This small molecule binds to this protein.
Small molecule (SMILES): NCC(=O)N[C@@H]1O[C@H](COP(=O)([O-])[O-])[C@@H](O)[C@H]1O

Sequence of chain 1.A:
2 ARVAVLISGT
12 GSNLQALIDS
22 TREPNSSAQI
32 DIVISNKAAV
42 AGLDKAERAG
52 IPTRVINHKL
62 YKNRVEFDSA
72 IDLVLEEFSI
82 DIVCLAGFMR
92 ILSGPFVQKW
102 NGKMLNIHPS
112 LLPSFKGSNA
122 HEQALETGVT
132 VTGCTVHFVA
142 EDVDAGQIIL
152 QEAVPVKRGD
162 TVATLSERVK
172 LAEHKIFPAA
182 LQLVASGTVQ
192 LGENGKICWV

Binding-site contacts:
Ligand atom O16 contacts residue SER13 of chain 1.A at 2.6 Å (h-bond).
Ligand atom N24 contacts residue HIS109 of chain 1.A at 3.6 Å (h-bond).
Ligand atom C1 contacts residue ASN14 of chain 1.A at 3.8 Å.
Ligand atom O17 contacts residue GLY12 of chain 1.A at 2.9 Å (h-bond).
Ligand atom C2 contacts residue GLU174 of chain 1.A at 3.3 Å.
Ligand atom O18 contacts residue ASN14 of chain 1.A at 3.0 Å (h-bond).
Ligand atom O18 contacts residue SER13 of chain 1.A at 3.5 Å (h-bond).
Ligand atom O16 contacts residue LYS171 of chain 1.A at 3.3 Å (salt-bridge).
Ligand atom C10 contacts residue GLY88 of chain 1.A at 3.6 Å.
Ligand atom N19 contacts residue PRO110 of chain 1.A at 3.9 Å.
Ligand atom C23 contacts residue MET90 of chain 1.A at 3.8 Å (hydrophobic).
Ligand atom O16 contacts residue THR11 of chain 1.A at 3.7 Å.
Ligand atom C1 contacts residue LYS171 of chain 1.A at 4.0 Å.
Ligand atom O8 contacts residue GLU174 of chain 1.A at 2.7 Å (salt-bridge).
Ligand atom O22 contacts residue MET90 of chain 1.A at 4.0 Å.
Ligand atom P15 contacts residue GLY12 of chain 1.A at 3.6 Å.
Ligand atom O17 contacts residue SER13 of chain 1.A at 4.0 Å.
Ligand atom P15 contacts residue SER13 of chain 1.A at 3.5 Å.
Ligand atom N24 contacts residue MET90 of chain 1.A at 3.8 Å.
Ligand atom C21 contacts residue PRO110 of chain 1.A at 3.6 Å (hydrophobic).
Ligand atom O8 contacts residue ILE108 of chain 1.A at 3.7 Å.
Ligand atom N19 contacts residue ILE108 of chain 1.A at 3.8 Å.
Ligand atom P15 contacts residue ASN14 of chain 1.A at 4.0 Å.
Ligand atom C1 contacts residue GLU174 of chain 1.A at 3.1 Å.
Ligand atom C23 contacts residue ILE108 of chain 1.A at 3.9 Å (hydrophobic).
Ligand atom C21 contacts residue MET90 of chain 1.A at 3.8 Å (hydrophobic).
Ligand atom O8 contacts residue PRO110 of chain 1.A at 3.3 Å.
Ligand atom O16 contacts residue GLY12 of chain 1.A at 3.6 Å (h-bond).
Ligand atom O4 contacts residue GLY88 of chain 1.A at 4.0 Å.
Ligand atom O6 contacts residue GLU174 of chain 1.A at 2.8 Å (salt-bridge).
Ligand atom C23 contacts residue 3YE1 of chain 1.C at 3.9 Å.
Ligand atom O22 contacts residue PRO110 of chain 1.A at 3.4 Å.
Ligand atom O12 contacts residue LYS171 of chain 1.A at 3.4 Å (salt-bridge).
Ligand atom N24 contacts residue 3YE1 of chain 1.C at 3.7 Å.
Ligand atom O6 contacts residue LYS171 of chain 1.A at 3.6 Å.
Ligand atom N24 contacts residue GLY118 of chain 1.A at 3.7 Å.
Ligand atom O16 contacts residue ASN14 of chain 1.A at 4.0 Å.
Ligand atom O17 contacts residue THR11 of chain 1.A at 3.5 Å (h-bond).
Ligand atom O8 contacts residue HIS109 of chain 1.A at 4.0 Å.
Ligand atom C3 contacts residue PRO110 of chain 1.A at 3.9 Å (hydrophobic).